Binding-site contacts:
Ligand atom O5 contacts residue ASN271 of chain 2.D at 2.3 Å (h-bond).
Ligand atom C6 contacts residue ILE292 of chain 2.D at 4.4 Å (hydrophobic).
Ligand atom C7 contacts residue VAL410 of chain 2.D at 4.1 Å (hydrophobic).
Ligand atom C5 contacts residue ASN271 of chain 2.D at 3.6 Å.
Ligand atom C1 contacts residue ASN271 of chain 2.D at 1.4 Å.
Ligand atom C3 contacts residue ASN271 of chain 2.D at 3.8 Å.
Ligand atom O6 contacts residue THR273 of chain 2.D at 4.2 Å.
Ligand atom C2 contacts residue ASN271 of chain 2.D at 2.5 Å.
Ligand atom C1 contacts residue ILE292 of chain 2.D at 4.1 Å (hydrophobic).
Ligand atom O6 contacts residue ILE292 of chain 2.D at 3.3 Å.
Ligand atom C4 contacts residue ASN271 of chain 2.D at 4.2 Å.
Ligand atom O7 contacts residue VAL410 of chain 2.D at 4.4 Å.
Ligand atom O5 contacts residue ILE292 of chain 2.D at 3.4 Å.
Ligand atom O7 contacts residue ASN271 of chain 2.D at 2.8 Å (h-bond).
Ligand atom C7 contacts residue ASN271 of chain 2.D at 3.1 Å.
Ligand atom C8 contacts residue VAL410 of chain 2.D at 3.7 Å (hydrophobic).
Ligand atom C8 contacts residue ASN271 of chain 2.D at 4.3 Å.
Ligand atom N2 contacts residue ASN271 of chain 2.D at 2.9 Å (h-bond).

A protein and the small-molecule ligand that binds it are described below.
Small molecule (SMILES): CC(=O)N[C@H]1[C@H](O[C@H]2[C@H](O)[C@@H](NC(C)=O)CO[C@@H]2CO)O[C@H](CO)[C@@H](O)[C@@H]1O

Sequence of chain 2.D:
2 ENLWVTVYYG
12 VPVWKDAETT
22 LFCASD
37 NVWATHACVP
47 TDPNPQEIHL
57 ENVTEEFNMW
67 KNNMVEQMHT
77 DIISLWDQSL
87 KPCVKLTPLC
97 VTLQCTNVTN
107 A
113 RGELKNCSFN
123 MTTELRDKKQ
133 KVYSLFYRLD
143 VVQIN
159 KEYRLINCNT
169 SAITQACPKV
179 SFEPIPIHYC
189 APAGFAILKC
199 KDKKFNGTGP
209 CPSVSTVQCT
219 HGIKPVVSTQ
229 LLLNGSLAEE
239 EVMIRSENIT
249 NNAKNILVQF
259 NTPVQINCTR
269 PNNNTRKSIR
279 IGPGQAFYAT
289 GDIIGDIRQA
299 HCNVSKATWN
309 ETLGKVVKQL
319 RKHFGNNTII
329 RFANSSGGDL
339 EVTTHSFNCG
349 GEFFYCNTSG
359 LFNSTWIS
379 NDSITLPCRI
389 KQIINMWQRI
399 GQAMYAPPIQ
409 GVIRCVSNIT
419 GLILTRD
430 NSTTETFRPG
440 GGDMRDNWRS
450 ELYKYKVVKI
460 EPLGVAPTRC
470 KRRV